This protein binds this small molecule.
Small molecule (SMILES): CC(=O)N[C@@H]1[C@@H](O)[C@H](O)[C@@H](CO)O[C@H]1O

Sequence of chain 30.A:
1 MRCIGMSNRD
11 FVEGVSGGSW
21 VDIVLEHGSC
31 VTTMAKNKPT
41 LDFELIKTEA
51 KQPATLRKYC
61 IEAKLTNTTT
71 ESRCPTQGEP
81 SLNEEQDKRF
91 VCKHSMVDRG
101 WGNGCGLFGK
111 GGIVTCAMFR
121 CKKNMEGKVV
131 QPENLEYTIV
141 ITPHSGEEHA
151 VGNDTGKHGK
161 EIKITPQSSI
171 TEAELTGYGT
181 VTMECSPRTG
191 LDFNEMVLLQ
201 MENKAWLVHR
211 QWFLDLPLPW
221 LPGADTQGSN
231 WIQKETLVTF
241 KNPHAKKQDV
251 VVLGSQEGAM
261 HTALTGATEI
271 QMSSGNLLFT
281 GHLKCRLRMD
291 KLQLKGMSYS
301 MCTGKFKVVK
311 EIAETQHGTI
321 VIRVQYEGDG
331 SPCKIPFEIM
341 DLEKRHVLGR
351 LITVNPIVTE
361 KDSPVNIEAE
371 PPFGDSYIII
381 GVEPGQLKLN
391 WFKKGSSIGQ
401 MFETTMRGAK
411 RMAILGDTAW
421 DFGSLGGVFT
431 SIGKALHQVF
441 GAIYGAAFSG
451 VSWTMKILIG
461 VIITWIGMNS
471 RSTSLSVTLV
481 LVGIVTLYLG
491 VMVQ

Binding-site contacts:
Ligand atom C5 contacts residue LYS157 of chain 30.C at 3.9 Å.
Ligand atom C7 contacts residue GLY102 of chain 30.A at 4.1 Å.
Ligand atom C3 contacts residue HIS149 of chain 30.C at 4.3 Å.
Ligand atom C4 contacts residue HIS149 of chain 30.C at 4.0 Å.
Ligand atom O7 contacts residue GLY102 of chain 30.A at 3.0 Å (h-bond).
Ligand atom C2 contacts residue HIS149 of chain 30.C at 3.6 Å.
Ligand atom C5 contacts residue HIS149 of chain 30.C at 4.2 Å.
Ligand atom O4 contacts residue LYS157 of chain 30.C at 4.5 Å.
Ligand atom C6 contacts residue HIS158 of chain 30.C at 3.7 Å.
Ligand atom C5 contacts residue ASN153 of chain 30.C at 3.7 Å.
Ligand atom O3 contacts residue HIS149 of chain 30.C at 4.0 Å.
Ligand atom C5 contacts residue HIS158 of chain 30.C at 4.0 Å.
Ligand atom O5 contacts residue HIS149 of chain 30.C at 3.5 Å.
Ligand atom O6 contacts residue LYS157 of chain 30.C at 3.2 Å (salt-bridge).
Ligand atom C4 contacts residue ASN153 of chain 30.C at 4.2 Å.
Ligand atom O5 contacts residue ASN153 of chain 30.C at 2.4 Å (h-bond).
Ligand atom C7 contacts residue ASN153 of chain 30.C at 3.6 Å.
Ligand atom C2 contacts residue ASN153 of chain 30.C at 2.5 Å.
Ligand atom C8 contacts residue ASN153 of chain 30.C at 4.0 Å.
Ligand atom C6 contacts residue LYS157 of chain 30.C at 3.6 Å.
Ligand atom C1 contacts residue HIS158 of chain 30.C at 4.1 Å.
Ligand atom C8 contacts residue HIS149 of chain 30.C at 3.7 Å.
Ligand atom O7 contacts residue TRP101 of chain 30.A at 3.8 Å.
Ligand atom O7 contacts residue ASN153 of chain 30.C at 4.5 Å.
Ligand atom N2 contacts residue HIS149 of chain 30.C at 4.2 Å.
Ligand atom N2 contacts residue ASN153 of chain 30.C at 2.9 Å (h-bond).
Ligand atom O5 contacts residue HIS158 of chain 30.C at 3.1 Å.
Ligand atom C3 contacts residue ASN153 of chain 30.C at 3.8 Å.
Ligand atom C7 contacts residue HIS149 of chain 30.C at 4.3 Å.
Ligand atom C1 contacts residue HIS149 of chain 30.C at 3.4 Å.
Ligand atom C8 contacts residue TRP101 of chain 30.A at 4.4 Å (hydrophobic).
Ligand atom C1 contacts residue ASN153 of chain 30.C at 1.4 Å.
Ligand atom O5 contacts residue THR155 of chain 30.C at 4.5 Å.
Ligand atom C1 contacts residue THR155 of chain 30.C at 3.8 Å.

Sequence of chain 30.C:
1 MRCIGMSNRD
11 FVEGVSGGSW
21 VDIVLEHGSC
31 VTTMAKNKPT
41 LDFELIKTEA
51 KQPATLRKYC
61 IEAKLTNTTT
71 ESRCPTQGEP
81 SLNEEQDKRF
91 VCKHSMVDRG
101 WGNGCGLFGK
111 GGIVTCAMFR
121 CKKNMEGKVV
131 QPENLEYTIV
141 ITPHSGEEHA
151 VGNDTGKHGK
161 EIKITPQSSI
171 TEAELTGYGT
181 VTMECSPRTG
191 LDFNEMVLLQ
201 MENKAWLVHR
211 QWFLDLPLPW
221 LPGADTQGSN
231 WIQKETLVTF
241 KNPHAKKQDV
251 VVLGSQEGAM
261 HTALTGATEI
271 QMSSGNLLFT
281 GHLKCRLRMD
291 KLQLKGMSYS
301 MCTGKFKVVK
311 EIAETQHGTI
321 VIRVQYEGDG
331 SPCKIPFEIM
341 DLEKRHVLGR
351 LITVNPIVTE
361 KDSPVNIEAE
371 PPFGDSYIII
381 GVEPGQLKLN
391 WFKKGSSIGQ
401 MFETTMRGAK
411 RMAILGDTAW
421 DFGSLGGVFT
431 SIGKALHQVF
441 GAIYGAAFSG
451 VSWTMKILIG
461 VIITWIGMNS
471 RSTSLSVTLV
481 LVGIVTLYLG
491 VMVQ